A protein and the small-molecule ligand that binds it are described below.
Small molecule (SMILES): C=CCSC[C@H]1Nc2cc(Cl)c(S(N)(=O)=O)cc2S(=O)(=O)N1

Binding-site contacts:
Ligand atom C02 contacts residue ILE89 of chain 1.C at 3.2 Å (hydrophobic).
Ligand atom C17 contacts residue MET104 of chain 2.C at 3.8 Å (hydrophobic).
Ligand atom C06 contacts residue SER214 of chain 1.C at 3.3 Å.
Ligand atom O15 contacts residue SER105 of chain 2.C at 3.1 Å (h-bond).
Ligand atom O16 contacts residue LYS248 of chain 2.C at 3.5 Å.
Ligand atom O20 contacts residue LYS215 of chain 1.C at 3.7 Å.
Ligand atom C17 contacts residue SER105 of chain 2.C at 3.6 Å.
Ligand atom C10 contacts residue PHE103 of chain 2.C at 3.7 Å (hydrophobic).
Ligand atom C08 contacts residue SER214 of chain 1.C at 3.6 Å.
Ligand atom O21 contacts residue SER105 of chain 2.C at 3.4 Å (h-bond).
Ligand atom C01 contacts residue THR90 of chain 1.C at 3.4 Å.
Ligand atom C01 contacts residue LEU236 of chain 2.C at 3.2 Å (hydrophobic).
Ligand atom O20 contacts residue SER105 of chain 2.C at 3.7 Å.
Ligand atom C18 contacts residue PHE103 of chain 2.C at 3.9 Å (hydrophobic).
Ligand atom CL11 contacts residue ASP245 of chain 2.C at 3.2 Å.
Ligand atom N07 contacts residue LEU244 of chain 2.C at 3.5 Å.
Ligand atom N07 contacts residue SER214 of chain 1.C at 3.6 Å.
Ligand atom C06 contacts residue SER239 of chain 2.C at 3.2 Å.
Ligand atom N22 contacts residue PRO102 of chain 2.C at 3.2 Å (h-bond).
Ligand atom C01 contacts residue ILE89 of chain 1.C at 2.6 Å (hydrophobic).
Ligand atom C01 contacts residue GLU240 of chain 2.C at 3.6 Å.
Ligand atom C18 contacts residue SER214 of chain 1.C at 3.9 Å.
Ligand atom C06 contacts residue PRO102 of chain 2.C at 3.8 Å (hydrophobic).
Ligand atom C08 contacts residue SER239 of chain 2.C at 3.9 Å.
Ligand atom C03 contacts residue LEU236 of chain 2.C at 3.2 Å (hydrophobic).
Ligand atom N14 contacts residue SER214 of chain 1.C at 3.5 Å (h-bond).
Ligand atom N07 contacts residue SER239 of chain 2.C at 2.9 Å (h-bond).
Ligand atom O15 contacts residue MET104 of chain 2.C at 3.8 Å.
Ligand atom O20 contacts residue SER214 of chain 1.C at 3.8 Å.
Ligand atom C09 contacts residue LEU244 of chain 2.C at 3.6 Å (hydrophobic).
Ligand atom O16 contacts residue MET104 of chain 2.C at 3.9 Å.
Ligand atom O21 contacts residue MET104 of chain 2.C at 3.9 Å.
Ligand atom C17 contacts residue SER214 of chain 1.C at 3.9 Å.
Ligand atom C02 contacts residue LEU236 of chain 2.C at 3.2 Å (hydrophobic).
Ligand atom C09 contacts residue PHE103 of chain 2.C at 3.5 Å (hydrophobic).
Ligand atom O21 contacts residue PRO102 of chain 2.C at 3.6 Å.
Ligand atom C05 contacts residue SER239 of chain 2.C at 3.0 Å.
Ligand atom C08 contacts residue PHE103 of chain 2.C at 3.7 Å (hydrophobic).
Ligand atom CL11 contacts residue LEU244 of chain 2.C at 3.3 Å.
Ligand atom C03 contacts residue ILE89 of chain 1.C at 3.1 Å (hydrophobic).

Sequence of chain 1.C:
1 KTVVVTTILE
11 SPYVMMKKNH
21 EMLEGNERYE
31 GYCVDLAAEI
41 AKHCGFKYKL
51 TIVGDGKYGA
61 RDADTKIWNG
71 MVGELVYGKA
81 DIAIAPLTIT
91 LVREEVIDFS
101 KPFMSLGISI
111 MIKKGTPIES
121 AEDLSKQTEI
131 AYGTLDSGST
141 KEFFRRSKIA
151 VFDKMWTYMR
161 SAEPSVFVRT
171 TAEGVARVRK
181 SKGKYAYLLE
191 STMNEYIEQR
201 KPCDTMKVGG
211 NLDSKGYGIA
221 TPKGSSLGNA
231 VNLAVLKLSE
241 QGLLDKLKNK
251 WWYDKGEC

Sequence of chain 2.C:
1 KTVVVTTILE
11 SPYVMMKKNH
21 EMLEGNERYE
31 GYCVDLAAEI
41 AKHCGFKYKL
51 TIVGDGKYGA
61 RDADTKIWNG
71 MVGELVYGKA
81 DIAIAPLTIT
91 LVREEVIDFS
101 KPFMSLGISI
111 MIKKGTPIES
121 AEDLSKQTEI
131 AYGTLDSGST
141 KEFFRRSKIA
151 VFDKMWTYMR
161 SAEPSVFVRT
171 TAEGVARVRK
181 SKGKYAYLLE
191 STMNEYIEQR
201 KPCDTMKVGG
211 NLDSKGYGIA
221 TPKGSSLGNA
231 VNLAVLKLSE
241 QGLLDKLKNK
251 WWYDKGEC